Sequence of chain 1.A:
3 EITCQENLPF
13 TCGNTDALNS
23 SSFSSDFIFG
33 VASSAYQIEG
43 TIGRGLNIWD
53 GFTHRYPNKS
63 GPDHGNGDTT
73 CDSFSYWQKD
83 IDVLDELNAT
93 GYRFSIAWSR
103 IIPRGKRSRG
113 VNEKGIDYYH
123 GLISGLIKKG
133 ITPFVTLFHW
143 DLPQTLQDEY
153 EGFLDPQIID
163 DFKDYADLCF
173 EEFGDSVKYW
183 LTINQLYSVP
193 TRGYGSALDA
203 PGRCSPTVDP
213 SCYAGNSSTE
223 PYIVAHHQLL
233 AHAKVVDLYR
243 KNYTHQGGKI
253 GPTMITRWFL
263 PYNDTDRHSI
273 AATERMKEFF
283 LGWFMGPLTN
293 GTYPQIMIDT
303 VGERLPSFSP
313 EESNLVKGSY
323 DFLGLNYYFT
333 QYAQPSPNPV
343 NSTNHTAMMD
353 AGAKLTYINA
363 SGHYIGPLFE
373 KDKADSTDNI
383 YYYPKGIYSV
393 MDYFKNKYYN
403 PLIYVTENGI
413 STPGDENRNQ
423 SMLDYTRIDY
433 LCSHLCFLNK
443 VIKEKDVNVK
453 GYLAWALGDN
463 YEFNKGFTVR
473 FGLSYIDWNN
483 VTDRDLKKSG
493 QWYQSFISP

Binding-site contacts:
Ligand atom N2 contacts residue ASN346 of chain 1.A at 3.5 Å (h-bond).
Ligand atom O7 contacts residue SER344 of chain 1.A at 3.9 Å.
Ligand atom C4 contacts residue ASN346 of chain 1.A at 4.3 Å.
Ligand atom O7 contacts residue ASN346 of chain 1.A at 4.3 Å.
Ligand atom C2 contacts residue ASN346 of chain 1.A at 2.9 Å.
Ligand atom C6 contacts residue ASN346 of chain 1.A at 4.3 Å.
Ligand atom O6 contacts residue MET351 of chain 1.A at 3.8 Å.
Ligand atom C5 contacts residue ASN346 of chain 1.A at 3.5 Å.
Ligand atom C1 contacts residue ASN346 of chain 1.A at 1.5 Å.
Ligand atom C3 contacts residue ASN346 of chain 1.A at 4.0 Å.
Ligand atom C7 contacts residue ASN346 of chain 1.A at 4.0 Å.
Ligand atom O6 contacts residue ASN346 of chain 1.A at 4.0 Å.
Ligand atom O5 contacts residue ASN346 of chain 1.A at 2.2 Å (h-bond).

A small-molecule ligand and the protein it binds are described below.
Small molecule (SMILES): CC(=O)N[C@@H]1[C@@H](O)[C@H](O)[C@@H](CO)O[C@H]1O